Sequence of chain 1.A:
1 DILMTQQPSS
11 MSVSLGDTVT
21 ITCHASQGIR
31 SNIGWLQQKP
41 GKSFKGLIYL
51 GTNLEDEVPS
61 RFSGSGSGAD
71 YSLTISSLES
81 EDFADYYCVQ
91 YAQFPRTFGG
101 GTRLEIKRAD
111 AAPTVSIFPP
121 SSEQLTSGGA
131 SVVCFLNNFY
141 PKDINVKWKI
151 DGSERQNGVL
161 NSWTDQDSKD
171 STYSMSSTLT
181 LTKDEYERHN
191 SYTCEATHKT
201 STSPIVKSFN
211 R

Binding-site contacts:
Ligand atom O4 contacts residue LYS101 of chain 1.B at 3.8 Å.
Ligand atom C5 contacts residue VAL106 of chain 1.B at 3.8 Å (hydrophobic).
Ligand atom C6 contacts residue VAL89 of chain 1.A at 4.0 Å (hydrophobic).
Ligand atom O1 contacts residue TRP108 of chain 1.B at 3.6 Å.
Ligand atom C3 contacts residue ARG96 of chain 1.A at 4.0 Å.
Ligand atom O3 contacts residue ASN33 of chain 1.B at 4.1 Å.
Ligand atom O2 contacts residue VAL37 of chain 1.B at 3.4 Å.
Ligand atom P1 contacts residue ASN33 of chain 1.B at 3.9 Å.
Ligand atom O2 contacts residue VAL97 of chain 1.B at 4.0 Å.
Ligand atom O2 contacts residue PHE98 of chain 1.A at 3.7 Å.
Ligand atom O5 contacts residue SER99 of chain 1.B at 3.2 Å.
Ligand atom C9 contacts residue LYS101 of chain 1.B at 4.0 Å.
Ligand atom C7 contacts residue GLY104 of chain 1.B at 3.8 Å.
Ligand atom O1 contacts residue PHE98 of chain 1.A at 3.7 Å.
Ligand atom C1 contacts residue VAL106 of chain 1.B at 3.9 Å (hydrophobic).
Ligand atom N1 contacts residue PHE98 of chain 1.A at 4.0 Å.
Ligand atom O4 contacts residue SER99 of chain 1.B at 2.7 Å (h-bond).
Ligand atom P1 contacts residue ARG96 of chain 1.A at 3.9 Å.
Ligand atom C5 contacts residue GLY104 of chain 1.B at 3.5 Å.
Ligand atom C8 contacts residue GLY104 of chain 1.B at 3.9 Å.
Ligand atom C6 contacts residue VAL106 of chain 1.B at 3.4 Å (hydrophobic).
Ligand atom N1 contacts residue VAL97 of chain 1.B at 4.1 Å.
Ligand atom O5 contacts residue ASN100 of chain 1.B at 4.0 Å.
Ligand atom P1 contacts residue SER99 of chain 1.B at 3.5 Å.
Ligand atom C2 contacts residue ASN35 of chain 1.B at 3.6 Å.
Ligand atom C7 contacts residue TYR91 of chain 1.A at 3.6 Å (hydrophobic).
Ligand atom C4 contacts residue TYR91 of chain 1.A at 4.0 Å (hydrophobic).
Ligand atom C8 contacts residue LYS101 of chain 1.B at 3.5 Å.
Ligand atom O4 contacts residue ASN100 of chain 1.B at 3.3 Å (h-bond).
Ligand atom C9 contacts residue ARG96 of chain 1.A at 3.7 Å.
Ligand atom C7 contacts residue ARG96 of chain 1.A at 4.1 Å.
Ligand atom C5 contacts residue TYR91 of chain 1.A at 3.4 Å (hydrophobic).
Ligand atom C8 contacts residue ASN100 of chain 1.B at 3.1 Å.
Ligand atom C3 contacts residue ASN35 of chain 1.B at 3.6 Å.
Ligand atom O1 contacts residue LEU36 of chain 1.A at 4.1 Å.
Ligand atom P1 contacts residue ASN100 of chain 1.B at 3.8 Å.
Ligand atom O3 contacts residue ARG96 of chain 1.A at 2.6 Å (salt-bridge).
Ligand atom O1 contacts residue VAL89 of chain 1.A at 4.1 Å.
Ligand atom O4 contacts residue ASN33 of chain 1.B at 2.8 Å (h-bond).
Ligand atom O5 contacts residue GLY104 of chain 1.B at 3.6 Å.

A small-molecule ligand and the protein it binds are described below.
Small molecule (SMILES): CCP(=O)(O)OCc1ccc([N+](=O)[O-])cc1

Sequence of chain 1.B:
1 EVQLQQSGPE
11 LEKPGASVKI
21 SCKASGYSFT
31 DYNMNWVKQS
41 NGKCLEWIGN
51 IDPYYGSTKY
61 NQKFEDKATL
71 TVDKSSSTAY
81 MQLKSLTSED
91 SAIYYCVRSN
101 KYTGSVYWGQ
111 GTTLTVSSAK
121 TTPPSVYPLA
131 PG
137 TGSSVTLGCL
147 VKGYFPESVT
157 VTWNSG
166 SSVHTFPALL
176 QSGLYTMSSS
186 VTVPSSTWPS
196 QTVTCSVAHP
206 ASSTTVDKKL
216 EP